The protein below binds the small molecule below.
Small molecule (SMILES): CSC[C@H]1O[C@@H](n2cnc3c(N)ncnc32)[C@H](O)[C@@H]1O

Sequence of chain 2.A:
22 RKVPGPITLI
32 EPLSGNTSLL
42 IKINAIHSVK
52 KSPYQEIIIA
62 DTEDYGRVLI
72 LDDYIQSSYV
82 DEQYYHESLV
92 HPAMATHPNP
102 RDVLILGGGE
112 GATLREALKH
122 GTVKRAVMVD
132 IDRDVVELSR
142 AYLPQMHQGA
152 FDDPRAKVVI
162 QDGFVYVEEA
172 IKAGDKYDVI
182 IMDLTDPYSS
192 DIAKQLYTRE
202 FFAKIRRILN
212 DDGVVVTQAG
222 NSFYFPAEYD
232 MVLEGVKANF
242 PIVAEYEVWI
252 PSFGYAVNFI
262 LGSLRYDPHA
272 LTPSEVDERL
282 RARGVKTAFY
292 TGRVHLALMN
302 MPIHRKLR

Binding-site contacts:
Ligand atom N3 contacts residue ILE132 of chain 2.A at 3.2 Å (h-bond).
Ligand atom S5' contacts residue GLY109 of chain 2.A at 3.7 Å.
Ligand atom O4' contacts residue LEU185 of chain 2.A at 3.6 Å.
Ligand atom C2 contacts residue ILE132 of chain 2.A at 3.4 Å (hydrophobic).
Ligand atom O2' contacts residue GLN56 of chain 2.A at 3.0 Å (h-bond).
Ligand atom C8 contacts residue ILE193 of chain 2.A at 3.5 Å (hydrophobic).
Ligand atom C2 contacts residue GLY164 of chain 2.A at 3.5 Å.
Ligand atom N1 contacts residue GLY164 of chain 2.A at 2.9 Å (h-bond).
Ligand atom N6 contacts residue LEU197 of chain 2.A at 3.6 Å.
Ligand atom N6 contacts residue ASP163 of chain 2.A at 2.9 Å (salt-bridge).
Ligand atom N3 contacts residue ASP131 of chain 2.A at 3.7 Å.
Ligand atom O2' contacts residue ASP131 of chain 2.A at 2.7 Å (salt-bridge).
Ligand atom S5' contacts residue GLU111 of chain 2.A at 3.5 Å (salt-bridge).
Ligand atom C3' contacts residue ASP131 of chain 2.A at 3.4 Å.
Ligand atom O3' contacts residue VAL136 of chain 2.A at 3.5 Å.
Ligand atom C5' contacts residue LEU185 of chain 2.A at 3.7 Å (hydrophobic).
Ligand atom C2' contacts residue ASP131 of chain 2.A at 3.5 Å.
Ligand atom O2' contacts residue ILE132 of chain 2.A at 3.7 Å.
Ligand atom S5' contacts residue SPD1 of chain 2.D at 3.1 Å.
Ligand atom C2 contacts residue VAL130 of chain 2.A at 3.7 Å (hydrophobic).
Ligand atom C8 contacts residue THR186 of chain 2.A at 3.3 Å.
Ligand atom N7 contacts residue ILE193 of chain 2.A at 3.5 Å.
Ligand atom N6 contacts residue ILE193 of chain 2.A at 3.0 Å (h-bond).
Ligand atom O2' contacts residue ASP133 of chain 2.A at 3.6 Å.
Ligand atom N7 contacts residue ALA194 of chain 2.A at 3.7 Å.
Ligand atom C5' contacts residue ASP184 of chain 2.A at 3.2 Å.
Ligand atom C4 contacts residue LEU185 of chain 2.A at 3.6 Å (hydrophobic).
Ligand atom O4' contacts residue THR186 of chain 2.A at 3.5 Å (h-bond).
Ligand atom O4' contacts residue GLY108 of chain 2.A at 3.7 Å.
Ligand atom N1 contacts residue ASP163 of chain 2.A at 3.7 Å.
Ligand atom C1' contacts residue ASP131 of chain 2.A at 3.4 Å.
Ligand atom C5' contacts residue THR186 of chain 2.A at 3.7 Å.
Ligand atom C4 contacts residue ILE132 of chain 2.A at 3.6 Å (hydrophobic).
Ligand atom S5' contacts residue GLY110 of chain 2.A at 3.7 Å.
Ligand atom O3' contacts residue ASP131 of chain 2.A at 2.7 Å (salt-bridge).
Ligand atom C4' contacts residue ASP184 of chain 2.A at 3.7 Å.
Ligand atom CS contacts residue GLU111 of chain 2.A at 3.4 Å.
Ligand atom C4' contacts residue ASP131 of chain 2.A at 3.4 Å.
Ligand atom CS contacts residue LEU70 of chain 2.A at 3.7 Å (hydrophobic).
Ligand atom S5' contacts residue ASP184 of chain 2.A at 3.5 Å (salt-bridge).